A protein and the small-molecule ligand that binds it are described below.
Small molecule (SMILES): CC(=O)N[C@@H]1[C@@H](O)[C@H](O[C@@H]2O[C@H](CO)[C@H](O)[C@H](O[C@]3(C(=O)O)C[C@H](O)[C@@H](NC(C)=O)[C@H]([C@H](O)[C@H](O)CO)O3)[C@H]2O)[C@@H](CO)O[C@H]1O

Sequence of chain 1.A:
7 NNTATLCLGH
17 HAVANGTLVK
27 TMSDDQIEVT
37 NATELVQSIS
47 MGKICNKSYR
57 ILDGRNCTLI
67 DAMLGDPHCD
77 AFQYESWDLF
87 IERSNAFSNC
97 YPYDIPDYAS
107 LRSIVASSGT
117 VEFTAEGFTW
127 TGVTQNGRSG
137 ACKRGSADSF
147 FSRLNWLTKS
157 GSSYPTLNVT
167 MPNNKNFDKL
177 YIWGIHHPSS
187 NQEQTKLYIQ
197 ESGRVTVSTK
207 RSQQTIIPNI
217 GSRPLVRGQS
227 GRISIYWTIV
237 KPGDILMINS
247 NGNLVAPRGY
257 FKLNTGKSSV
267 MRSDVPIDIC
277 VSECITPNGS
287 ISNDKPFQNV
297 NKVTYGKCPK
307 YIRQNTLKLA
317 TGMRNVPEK

Binding-site contacts:
Ligand atom O1B contacts residue GLY136 of chain 1.A at 3.5 Å (h-bond).
Ligand atom O9 contacts residue TYR97 of chain 1.A at 2.8 Å (h-bond).
Ligand atom O6 contacts residue GLN225 of chain 1.A at 3.7 Å.
Ligand atom O9 contacts residue GLU189 of chain 1.A at 3.0 Å (salt-bridge).
Ligand atom O8 contacts residue GLN225 of chain 1.A at 3.3 Å (h-bond).
Ligand atom O1A contacts residue GLN225 of chain 1.A at 3.4 Å (h-bond).
Ligand atom O8 contacts residue TYR97 of chain 1.A at 3.1 Å (h-bond).
Ligand atom C5 contacts residue ARG134 of chain 1.A at 3.7 Å.
Ligand atom O1B contacts residue GLN225 of chain 1.A at 3.2 Å.
Ligand atom C1 contacts residue GLY136 of chain 1.A at 3.6 Å.
Ligand atom C8 contacts residue GLU189 of chain 1.A at 4.0 Å.
Ligand atom C7 contacts residue TRP152 of chain 1.A at 3.5 Å (hydrophobic).
Ligand atom O1B contacts residue SER135 of chain 1.A at 3.0 Å (h-bond).
Ligand atom C8 contacts residue TYR97 of chain 1.A at 3.9 Å (hydrophobic).
Ligand atom C6 contacts residue GLU189 of chain 1.A at 4.1 Å.
Ligand atom C9 contacts residue TYR97 of chain 1.A at 3.5 Å (hydrophobic).
Ligand atom O3 contacts residue GLN225 of chain 1.A at 3.0 Å (h-bond).
Ligand atom C2 contacts residue GLN225 of chain 1.A at 4.0 Å.
Ligand atom O10 contacts residue LEU193 of chain 1.A at 3.3 Å.
Ligand atom C4 contacts residue ARG134 of chain 1.A at 3.6 Å.
Ligand atom C11 contacts residue TRP152 of chain 1.A at 3.9 Å (hydrophobic).
Ligand atom C9 contacts residue GLU189 of chain 1.A at 3.4 Å.
Ligand atom C9 contacts residue HIS182 of chain 1.A at 3.4 Å.
Ligand atom O4 contacts residue GLN225 of chain 1.A at 2.8 Å (h-bond).
Ligand atom C8 contacts residue GLN225 of chain 1.A at 3.9 Å.
Ligand atom O1A contacts residue GLY136 of chain 1.A at 3.1 Å (h-bond).
Ligand atom O9 contacts residue GLY227 of chain 1.A at 3.9 Å.
Ligand atom N5 contacts residue ARG134 of chain 1.A at 2.8 Å (salt-bridge).
Ligand atom O9 contacts residue HIS182 of chain 1.A at 3.2 Å.
Ligand atom C4 contacts residue GLN225 of chain 1.A at 3.7 Å.
Ligand atom O7 contacts residue LEU193 of chain 1.A at 3.6 Å.
Ligand atom C10 contacts residue ARG134 of chain 1.A at 3.7 Å.
Ligand atom C3 contacts residue GLN225 of chain 1.A at 4.0 Å.
Ligand atom C11 contacts residue ARG134 of chain 1.A at 3.6 Å.
Ligand atom C1 contacts residue GLN225 of chain 1.A at 3.3 Å.
Ligand atom O8 contacts residue TRP152 of chain 1.A at 3.7 Å.
Ligand atom C8 contacts residue TRP152 of chain 1.A at 3.9 Å (hydrophobic).
Ligand atom C9 contacts residue TRP152 of chain 1.A at 3.9 Å (hydrophobic).
Ligand atom C11 contacts residue GLY133 of chain 1.A at 3.7 Å.
Ligand atom O4 contacts residue ARG134 of chain 1.A at 3.8 Å.